Sequence of chain 1.A:
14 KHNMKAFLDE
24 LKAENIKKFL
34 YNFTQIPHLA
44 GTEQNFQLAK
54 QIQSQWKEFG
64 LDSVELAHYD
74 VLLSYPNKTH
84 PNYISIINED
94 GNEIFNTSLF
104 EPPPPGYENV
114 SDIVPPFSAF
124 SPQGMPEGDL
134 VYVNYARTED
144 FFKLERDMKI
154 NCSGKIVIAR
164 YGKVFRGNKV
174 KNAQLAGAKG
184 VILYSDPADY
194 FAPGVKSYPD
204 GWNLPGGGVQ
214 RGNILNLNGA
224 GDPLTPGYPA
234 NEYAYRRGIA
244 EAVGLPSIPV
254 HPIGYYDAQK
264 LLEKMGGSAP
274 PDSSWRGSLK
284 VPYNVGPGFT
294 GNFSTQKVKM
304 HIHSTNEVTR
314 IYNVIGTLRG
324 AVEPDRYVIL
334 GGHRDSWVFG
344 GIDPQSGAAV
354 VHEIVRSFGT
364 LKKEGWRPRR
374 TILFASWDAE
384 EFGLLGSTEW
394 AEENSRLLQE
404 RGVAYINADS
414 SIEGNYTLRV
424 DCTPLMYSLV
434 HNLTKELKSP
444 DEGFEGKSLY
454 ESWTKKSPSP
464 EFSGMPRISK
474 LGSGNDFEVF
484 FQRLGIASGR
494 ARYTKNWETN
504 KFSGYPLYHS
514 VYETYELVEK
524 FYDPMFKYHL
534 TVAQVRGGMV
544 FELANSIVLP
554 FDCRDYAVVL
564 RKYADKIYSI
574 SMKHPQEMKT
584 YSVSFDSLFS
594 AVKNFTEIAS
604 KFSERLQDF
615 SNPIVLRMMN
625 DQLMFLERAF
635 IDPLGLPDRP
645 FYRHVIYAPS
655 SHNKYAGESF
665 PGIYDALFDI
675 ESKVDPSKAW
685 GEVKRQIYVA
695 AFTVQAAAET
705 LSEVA

Binding-site contacts:
Ligand atom C3 contacts residue GLU235 of chain 2.A at 3.6 Å.
Ligand atom C8 contacts residue TYR236 of chain 2.A at 3.6 Å (hydrophobic).
Ligand atom C6 contacts residue GLU235 of chain 2.A at 3.9 Å.
Ligand atom N2 contacts residue GLN699 of chain 1.A at 3.5 Å (h-bond).
Ligand atom C8 contacts residue SER593 of chain 1.A at 4.0 Å.
Ligand atom C7 contacts residue ASN597 of chain 1.A at 3.8 Å.
Ligand atom C2 contacts residue ASN597 of chain 1.A at 2.4 Å.
Ligand atom C7 contacts residue SER593 of chain 1.A at 3.9 Å.
Ligand atom N2 contacts residue ASN597 of chain 1.A at 2.8 Å (h-bond).
Ligand atom O2 contacts residue GLU235 of chain 2.A at 2.4 Å (salt-bridge).
Ligand atom C3 contacts residue ARG313 of chain 2.A at 3.8 Å.
Ligand atom C2 contacts residue SER593 of chain 1.A at 3.6 Å.
Ligand atom C1 contacts residue GLN699 of chain 1.A at 3.8 Å.
Ligand atom N2 contacts residue SER593 of chain 1.A at 2.9 Å (h-bond).
Ligand atom C3 contacts residue GLU235 of chain 2.A at 3.7 Å.
Ligand atom C3 contacts residue ASN597 of chain 1.A at 3.7 Å.
Ligand atom C2 contacts residue GLN699 of chain 1.A at 3.7 Å.
Ligand atom C4 contacts residue ARG313 of chain 2.A at 3.5 Å.
Ligand atom C4 contacts residue GLU235 of chain 2.A at 3.8 Å.
Ligand atom C3 contacts residue ARG313 of chain 2.A at 3.8 Å.
Ligand atom O2 contacts residue HIS71 of chain 2.A at 3.0 Å (h-bond).
Ligand atom O2 contacts residue ARG313 of chain 2.A at 3.5 Å (salt-bridge).
Ligand atom O5 contacts residue ASN597 of chain 1.A at 2.3 Å (h-bond).
Ligand atom O4 contacts residue GLU235 of chain 2.A at 3.1 Å (salt-bridge).
Ligand atom O4 contacts residue ARG313 of chain 2.A at 3.9 Å.
Ligand atom C1 contacts residue ASN597 of chain 1.A at 1.4 Å.
Ligand atom O5 contacts residue HIS71 of chain 2.A at 3.5 Å.
Ligand atom C2 contacts residue ARG313 of chain 2.A at 4.0 Å.
Ligand atom C5 contacts residue ASN597 of chain 1.A at 3.6 Å.
Ligand atom C7 contacts residue GLN699 of chain 1.A at 3.4 Å.
Ligand atom O7 contacts residue GLN699 of chain 1.A at 3.3 Å (h-bond).
Ligand atom C5 contacts residue GLU235 of chain 2.A at 3.5 Å.
Ligand atom O3 contacts residue GLU235 of chain 2.A at 3.1 Å (salt-bridge).
Ligand atom C1 contacts residue GLU235 of chain 2.A at 4.0 Å.
Ligand atom C2 contacts residue GLU235 of chain 2.A at 3.1 Å.
Ligand atom C1 contacts residue SER593 of chain 1.A at 3.6 Å.
Ligand atom C8 contacts residue SER590 of chain 1.A at 3.5 Å.
Ligand atom O3 contacts residue ARG313 of chain 2.A at 3.1 Å (salt-bridge).
Ligand atom C8 contacts residue ALA594 of chain 1.A at 3.8 Å (hydrophobic).
Ligand atom C6 contacts residue HIS71 of chain 2.A at 3.9 Å.

Sequence of chain 2.A:
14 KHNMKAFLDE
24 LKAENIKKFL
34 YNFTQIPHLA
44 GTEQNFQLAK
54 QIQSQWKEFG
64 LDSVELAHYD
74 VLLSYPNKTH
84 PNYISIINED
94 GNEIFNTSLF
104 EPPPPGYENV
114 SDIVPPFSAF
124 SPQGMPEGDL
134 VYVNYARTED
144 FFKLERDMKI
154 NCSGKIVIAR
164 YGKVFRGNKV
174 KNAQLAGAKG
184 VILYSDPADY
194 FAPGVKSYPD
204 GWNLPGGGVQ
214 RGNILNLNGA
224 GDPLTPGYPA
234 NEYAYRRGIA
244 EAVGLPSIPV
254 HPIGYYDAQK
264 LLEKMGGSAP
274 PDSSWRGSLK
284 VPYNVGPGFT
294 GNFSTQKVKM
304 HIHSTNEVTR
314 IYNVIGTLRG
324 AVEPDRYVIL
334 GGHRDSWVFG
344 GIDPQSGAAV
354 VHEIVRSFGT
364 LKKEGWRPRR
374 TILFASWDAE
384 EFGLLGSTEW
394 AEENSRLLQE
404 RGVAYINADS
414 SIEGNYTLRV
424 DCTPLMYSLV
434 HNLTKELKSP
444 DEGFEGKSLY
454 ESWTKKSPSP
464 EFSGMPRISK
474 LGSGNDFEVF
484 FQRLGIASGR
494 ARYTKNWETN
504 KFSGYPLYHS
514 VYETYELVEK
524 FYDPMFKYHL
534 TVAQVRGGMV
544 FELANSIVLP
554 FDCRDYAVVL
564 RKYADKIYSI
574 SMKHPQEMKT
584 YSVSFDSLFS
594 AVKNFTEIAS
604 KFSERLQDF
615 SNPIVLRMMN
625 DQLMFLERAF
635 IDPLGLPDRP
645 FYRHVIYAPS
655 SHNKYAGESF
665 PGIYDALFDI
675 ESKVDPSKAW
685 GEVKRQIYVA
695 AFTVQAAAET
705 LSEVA

The small molecule below binds the protein below.
Small molecule (SMILES): CC(=O)N[C@H]1[C@H](O[C@H]2[C@H](O)[C@@H](NC(C)=O)CO[C@@H]2CO)O[C@H](CO)[C@@H](O[C@@H]2O[C@H](CO)[C@@H](O)[C@H](O[C@H]3O[C@H](CO)[C@@H](O)[C@H](O)[C@@H]3O)[C@@H]2O)[C@@H]1O